Binding-site contacts:
Ligand atom C2 contacts residue TRP107 of chain 1.A at 4.1 Å (hydrophobic).
Ligand atom C5 contacts residue ASN111 of chain 1.A at 3.7 Å.
Ligand atom C8 contacts residue LYS108 of chain 1.A at 4.4 Å.
Ligand atom N2 contacts residue TRP107 of chain 1.A at 3.5 Å.
Ligand atom O3 contacts residue TRP107 of chain 1.A at 3.9 Å.
Ligand atom C1 contacts residue TRP107 of chain 1.A at 3.8 Å (hydrophobic).
Ligand atom C8 contacts residue TRP107 of chain 1.A at 4.1 Å (hydrophobic).
Ligand atom C3 contacts residue TRP107 of chain 1.A at 3.5 Å (hydrophobic).
Ligand atom N2 contacts residue ASN111 of chain 1.A at 2.9 Å (h-bond).
Ligand atom O4 contacts residue TRP107 of chain 1.A at 4.0 Å.
Ligand atom O7 contacts residue ASN111 of chain 1.A at 3.6 Å.
Ligand atom C7 contacts residue LYS108 of chain 1.A at 4.2 Å.
Ligand atom C5 contacts residue TRP107 of chain 1.A at 4.0 Å (hydrophobic).
Ligand atom C2 contacts residue ASN111 of chain 1.A at 2.5 Å.
Ligand atom O7 contacts residue LYS108 of chain 1.A at 3.6 Å.
Ligand atom C3 contacts residue ASN111 of chain 1.A at 3.8 Å.
Ligand atom C8 contacts residue ASN104 of chain 1.A at 4.0 Å.
Ligand atom C4 contacts residue ASN111 of chain 1.A at 4.2 Å.
Ligand atom O5 contacts residue TRP107 of chain 1.A at 4.4 Å.
Ligand atom C7 contacts residue TRP107 of chain 1.A at 4.4 Å (hydrophobic).
Ligand atom O5 contacts residue ASN111 of chain 1.A at 2.4 Å (h-bond).
Ligand atom C1 contacts residue ASN111 of chain 1.A at 1.4 Å.
Ligand atom C4 contacts residue TRP107 of chain 1.A at 4.1 Å (hydrophobic).
Ligand atom C7 contacts residue ASN111 of chain 1.A at 3.6 Å.

Sequence of chain 1.A:
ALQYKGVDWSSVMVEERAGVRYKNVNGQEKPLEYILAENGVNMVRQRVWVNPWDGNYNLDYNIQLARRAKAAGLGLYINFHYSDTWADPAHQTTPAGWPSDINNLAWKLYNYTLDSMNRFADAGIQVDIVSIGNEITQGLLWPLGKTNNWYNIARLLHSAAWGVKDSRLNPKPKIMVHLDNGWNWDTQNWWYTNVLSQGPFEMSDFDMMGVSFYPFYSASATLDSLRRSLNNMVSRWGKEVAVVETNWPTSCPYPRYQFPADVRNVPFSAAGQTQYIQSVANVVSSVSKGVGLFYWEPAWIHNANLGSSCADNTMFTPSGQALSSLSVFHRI

A small-molecule ligand and the protein it binds are described below.
Small molecule (SMILES): CC(=O)N[C@@H]1[C@@H](O)[C@H](O)[C@@H](CO)O[C@H]1O